Sequence of chain 1.E:
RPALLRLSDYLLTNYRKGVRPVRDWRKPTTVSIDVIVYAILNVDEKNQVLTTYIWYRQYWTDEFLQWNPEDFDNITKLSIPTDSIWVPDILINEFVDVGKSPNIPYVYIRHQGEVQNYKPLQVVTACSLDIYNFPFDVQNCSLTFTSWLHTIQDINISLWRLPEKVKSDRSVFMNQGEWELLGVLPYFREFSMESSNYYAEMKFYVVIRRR

Binding-site contacts:
Ligand atom N2 contacts residue ASN158 of chain 1.E at 2.9 Å (h-bond).
Ligand atom C8 contacts residue ILE154 of chain 1.E at 4.0 Å (hydrophobic).
Ligand atom C6 contacts residue SER160 of chain 1.E at 3.9 Å.
Ligand atom C8 contacts residue ASN158 of chain 1.E at 4.3 Å.
Ligand atom C6 contacts residue ILE159 of chain 1.E at 4.0 Å (hydrophobic).
Ligand atom O6 contacts residue ILE159 of chain 1.E at 4.4 Å.
Ligand atom O4 contacts residue PHE190 of chain 1.E at 4.1 Å.
Ligand atom O6 contacts residue SER160 of chain 1.E at 3.0 Å (h-bond).
Ligand atom C5 contacts residue PHE190 of chain 1.E at 3.7 Å (hydrophobic).
Ligand atom C3 contacts residue ASN158 of chain 1.E at 3.8 Å.
Ligand atom C2 contacts residue ASN158 of chain 1.E at 2.5 Å.
Ligand atom C7 contacts residue ASN158 of chain 1.E at 3.1 Å.
Ligand atom C4 contacts residue ASN158 of chain 1.E at 4.2 Å.
Ligand atom C1 contacts residue ASN158 of chain 1.E at 1.4 Å.
Ligand atom O5 contacts residue ILE159 of chain 1.E at 3.8 Å.
Ligand atom C8 contacts residue PHE190 of chain 1.E at 4.2 Å (hydrophobic).
Ligand atom N2 contacts residue ILE154 of chain 1.E at 4.1 Å.
Ligand atom C1 contacts residue PHE190 of chain 1.E at 4.0 Å (hydrophobic).
Ligand atom O7 contacts residue PRO30 of chain 1.E at 4.4 Å.
Ligand atom C5 contacts residue ASN158 of chain 1.E at 3.7 Å.
Ligand atom C3 contacts residue PHE190 of chain 1.E at 4.4 Å (hydrophobic).
Ligand atom O5 contacts residue SER160 of chain 1.E at 3.8 Å.
Ligand atom C5 contacts residue ILE159 of chain 1.E at 4.3 Å (hydrophobic).
Ligand atom O5 contacts residue ASN158 of chain 1.E at 2.4 Å (h-bond).
Ligand atom C4 contacts residue PHE190 of chain 1.E at 4.4 Å (hydrophobic).
Ligand atom O7 contacts residue ASN158 of chain 1.E at 2.8 Å (h-bond).
Ligand atom C7 contacts residue ILE154 of chain 1.E at 4.3 Å (hydrophobic).
Ligand atom O5 contacts residue PHE190 of chain 1.E at 4.2 Å.

A protein and the small-molecule ligand that binds it are described below.
Small molecule (SMILES): CC(=O)N[C@H]1[C@H](O[C@H]2[C@H](O)[C@@H](NC(C)=O)CO[C@@H]2CO)O[C@H](CO)[C@@H](O)[C@@H]1O